Sequence of chain 1.K:
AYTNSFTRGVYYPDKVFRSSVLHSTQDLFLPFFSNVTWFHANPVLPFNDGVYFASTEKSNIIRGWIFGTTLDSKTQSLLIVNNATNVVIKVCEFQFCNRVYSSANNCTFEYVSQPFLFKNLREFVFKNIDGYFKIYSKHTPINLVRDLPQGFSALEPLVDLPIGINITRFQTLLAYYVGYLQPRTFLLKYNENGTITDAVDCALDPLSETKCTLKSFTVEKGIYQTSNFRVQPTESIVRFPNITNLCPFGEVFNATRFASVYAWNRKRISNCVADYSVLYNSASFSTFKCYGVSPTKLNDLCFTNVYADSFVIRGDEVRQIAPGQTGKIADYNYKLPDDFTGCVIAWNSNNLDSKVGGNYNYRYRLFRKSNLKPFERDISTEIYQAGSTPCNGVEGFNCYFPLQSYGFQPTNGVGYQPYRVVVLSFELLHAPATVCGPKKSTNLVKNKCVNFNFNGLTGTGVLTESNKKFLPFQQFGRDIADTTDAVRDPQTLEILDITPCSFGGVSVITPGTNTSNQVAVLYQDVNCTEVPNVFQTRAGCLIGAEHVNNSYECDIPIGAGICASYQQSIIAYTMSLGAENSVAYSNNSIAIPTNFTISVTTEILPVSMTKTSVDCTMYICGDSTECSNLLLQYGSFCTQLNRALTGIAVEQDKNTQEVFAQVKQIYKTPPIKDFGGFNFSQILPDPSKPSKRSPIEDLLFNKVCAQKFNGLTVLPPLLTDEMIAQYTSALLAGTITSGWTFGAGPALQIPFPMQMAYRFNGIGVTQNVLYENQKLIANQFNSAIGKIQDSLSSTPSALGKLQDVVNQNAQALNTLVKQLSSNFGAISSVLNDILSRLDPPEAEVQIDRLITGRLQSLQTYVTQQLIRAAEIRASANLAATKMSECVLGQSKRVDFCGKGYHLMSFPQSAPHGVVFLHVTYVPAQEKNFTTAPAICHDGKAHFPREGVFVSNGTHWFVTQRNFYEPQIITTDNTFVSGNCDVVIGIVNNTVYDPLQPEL

Binding-site contacts:
Ligand atom N2 contacts residue ASN1074 of chain 1.K at 3.0 Å (h-bond).
Ligand atom O6 contacts residue ALA706 of chain 1.K at 3.8 Å.
Ligand atom C4 contacts residue ASN1074 of chain 1.K at 4.2 Å.
Ligand atom C1 contacts residue ALA706 of chain 1.K at 4.5 Å (hydrophobic).
Ligand atom O5 contacts residue ASN1074 of chain 1.K at 2.3 Å (h-bond).
Ligand atom C7 contacts residue ASN1074 of chain 1.K at 3.3 Å.
Ligand atom C5 contacts residue ALA706 of chain 1.K at 3.7 Å (hydrophobic).
Ligand atom C6 contacts residue ALA706 of chain 1.K at 4.3 Å (hydrophobic).
Ligand atom O5 contacts residue ALA706 of chain 1.K at 4.3 Å.
Ligand atom C8 contacts residue GLU1072 of chain 1.K at 3.4 Å.
Ligand atom C8 contacts residue ASN1074 of chain 1.K at 4.1 Å.
Ligand atom C3 contacts residue ASN1074 of chain 1.K at 3.8 Å.
Ligand atom C2 contacts residue ASN1074 of chain 1.K at 2.5 Å.
Ligand atom C1 contacts residue ASN1074 of chain 1.K at 1.5 Å.
Ligand atom O7 contacts residue ASN1074 of chain 1.K at 3.1 Å (h-bond).
Ligand atom C5 contacts residue ASN1074 of chain 1.K at 3.7 Å.
Ligand atom C8 contacts residue LYS1073 of chain 1.K at 4.0 Å.
Ligand atom C1 contacts residue GLN895 of chain 1.A at 4.2 Å.

A small-molecule ligand and the protein it binds are described below.
Small molecule (SMILES): CC(=O)N[C@@H]1[C@@H](O)[C@H](O)[C@@H](CO)O[C@H]1O

Sequence of chain 1.A:
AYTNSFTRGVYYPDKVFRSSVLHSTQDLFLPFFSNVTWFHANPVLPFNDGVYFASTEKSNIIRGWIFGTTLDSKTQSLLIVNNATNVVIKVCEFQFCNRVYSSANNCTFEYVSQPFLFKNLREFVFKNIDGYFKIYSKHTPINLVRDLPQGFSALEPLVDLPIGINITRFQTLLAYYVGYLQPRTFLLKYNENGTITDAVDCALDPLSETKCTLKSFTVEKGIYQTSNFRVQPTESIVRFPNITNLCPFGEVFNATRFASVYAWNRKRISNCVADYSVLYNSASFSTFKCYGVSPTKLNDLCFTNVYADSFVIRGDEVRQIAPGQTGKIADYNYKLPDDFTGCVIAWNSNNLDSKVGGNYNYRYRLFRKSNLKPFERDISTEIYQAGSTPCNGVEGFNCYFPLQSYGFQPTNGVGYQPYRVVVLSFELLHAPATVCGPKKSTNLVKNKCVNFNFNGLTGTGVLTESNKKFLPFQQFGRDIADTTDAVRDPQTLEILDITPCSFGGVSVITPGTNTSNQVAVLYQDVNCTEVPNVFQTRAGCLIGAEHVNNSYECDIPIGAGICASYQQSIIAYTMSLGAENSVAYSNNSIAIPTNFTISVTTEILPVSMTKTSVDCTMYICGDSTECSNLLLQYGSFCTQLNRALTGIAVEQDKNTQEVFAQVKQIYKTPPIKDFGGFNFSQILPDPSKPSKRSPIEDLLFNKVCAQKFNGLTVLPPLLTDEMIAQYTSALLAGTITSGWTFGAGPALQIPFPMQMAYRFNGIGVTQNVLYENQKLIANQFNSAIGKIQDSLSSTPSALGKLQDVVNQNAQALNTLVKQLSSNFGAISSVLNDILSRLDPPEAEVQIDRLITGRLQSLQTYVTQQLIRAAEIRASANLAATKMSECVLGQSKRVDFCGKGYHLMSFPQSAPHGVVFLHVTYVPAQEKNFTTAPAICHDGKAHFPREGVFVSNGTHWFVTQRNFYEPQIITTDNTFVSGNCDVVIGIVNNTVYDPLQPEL